A protein and the small-molecule ligand that binds it are described below.
Small molecule (SMILES): CNC(=O)[C@H](Cc1c[nH]c2ccccc12)NC(=O)[C@@H](CC(=O)NO)CC(C)C

Binding-site contacts:
Ligand atom NAF contacts residue HIS143 of chain 1.A at 3.7 Å.
Ligand atom CAH contacts residue ILE109 of chain 1.A at 3.8 Å (hydrophobic).
Ligand atom CAD contacts residue HIS153 of chain 1.A at 3.9 Å.
Ligand atom OAE contacts residue ZN1 of chain 1.E at 2.0 Å.
Ligand atom CAO contacts residue GLU170 of chain 1.A at 3.7 Å.
Ligand atom OAL contacts residue VAL108 of chain 1.A at 3.4 Å.
Ligand atom OAE contacts residue HIS153 of chain 1.A at 2.7 Å (h-bond).
Ligand atom CAD contacts residue HIS143 of chain 1.A at 3.6 Å.
Ligand atom CAO contacts residue PRO169 of chain 1.A at 3.6 Å (hydrophobic).
Ligand atom OAG contacts residue ZN1 of chain 1.E at 2.2 Å.
Ligand atom NAF contacts residue GLY110 of chain 1.A at 3.1 Å (h-bond).
Ligand atom OAL contacts residue ILE109 of chain 1.A at 2.8 Å (h-bond).
Ligand atom CAD contacts residue ZN1 of chain 1.E at 2.7 Å.
Ligand atom CAW contacts residue VAL108 of chain 1.A at 3.6 Å (hydrophobic).
Ligand atom CAP contacts residue PRO169 of chain 1.A at 3.4 Å (hydrophobic).
Ligand atom CAT contacts residue PRO169 of chain 1.A at 3.2 Å (hydrophobic).
Ligand atom NAM contacts residue PRO169 of chain 1.A at 3.1 Å (h-bond).
Ligand atom CAI contacts residue ILE171 of chain 1.A at 3.5 Å (hydrophobic).
Ligand atom NAF contacts residue GLU144 of chain 1.A at 3.2 Å (salt-bridge).
Ligand atom CAI contacts residue HIS143 of chain 1.A at 3.9 Å.
Ligand atom CAN contacts residue PRO169 of chain 1.A at 3.9 Å (hydrophobic).
Ligand atom OAG contacts residue HIS143 of chain 1.A at 3.3 Å (h-bond).
Ligand atom CAC contacts residue GLY110 of chain 1.A at 3.6 Å.
Ligand atom OAG contacts residue GLU144 of chain 1.A at 2.8 Å (salt-bridge).
Ligand atom OAZ contacts residue ILE171 of chain 1.A at 3.1 Å (h-bond).
Ligand atom CAA contacts residue GLU144 of chain 1.A at 3.8 Å.
Ligand atom CAB contacts residue PRO169 of chain 1.A at 3.6 Å (hydrophobic).
Ligand atom CAW contacts residue ARG107 of chain 1.A at 3.4 Å.
Ligand atom NAF contacts residue ZN1 of chain 1.E at 2.9 Å.
Ligand atom CAI contacts residue ARG168 of chain 1.A at 3.8 Å.
Ligand atom NAU contacts residue PRO169 of chain 1.A at 3.9 Å.
Ligand atom OAZ contacts residue GLU170 of chain 1.A at 3.4 Å.
Ligand atom OAG contacts residue HIS147 of chain 1.A at 3.0 Å (h-bond).
Ligand atom CAS contacts residue ARG107 of chain 1.A at 3.2 Å.
Ligand atom CAD contacts residue GLY110 of chain 1.A at 3.8 Å.
Ligand atom CAI contacts residue PRO169 of chain 1.A at 3.7 Å (hydrophobic).
Ligand atom OAE contacts residue HIS143 of chain 1.A at 3.2 Å (h-bond).
Ligand atom CAI contacts residue GLU170 of chain 1.A at 3.5 Å.
Ligand atom CAK contacts residue PRO169 of chain 1.A at 3.9 Å (hydrophobic).
Ligand atom OAE contacts residue HIS147 of chain 1.A at 3.9 Å.

Sequence of chain 1.A:
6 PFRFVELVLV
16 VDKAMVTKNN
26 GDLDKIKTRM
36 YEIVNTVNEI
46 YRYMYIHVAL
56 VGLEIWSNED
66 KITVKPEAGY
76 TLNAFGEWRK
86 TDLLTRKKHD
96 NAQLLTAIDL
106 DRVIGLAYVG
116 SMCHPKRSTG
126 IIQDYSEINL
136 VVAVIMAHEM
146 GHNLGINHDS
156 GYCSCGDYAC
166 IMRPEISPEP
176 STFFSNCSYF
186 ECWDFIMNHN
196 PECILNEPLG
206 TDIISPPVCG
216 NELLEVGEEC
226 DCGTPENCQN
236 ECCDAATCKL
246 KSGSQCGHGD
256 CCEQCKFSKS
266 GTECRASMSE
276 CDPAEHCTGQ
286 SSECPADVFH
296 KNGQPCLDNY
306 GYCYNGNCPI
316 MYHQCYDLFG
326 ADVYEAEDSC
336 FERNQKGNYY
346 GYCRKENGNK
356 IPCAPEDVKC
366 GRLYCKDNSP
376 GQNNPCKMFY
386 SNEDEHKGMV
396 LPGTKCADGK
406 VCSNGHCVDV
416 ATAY